Binding-site contacts:
Ligand atom C20 contacts residue TRP477 of chain 3.A at 3.9 Å (hydrophobic).
Ligand atom O25 contacts residue TRP469 of chain 3.A at 2.9 Å (h-bond).
Ligand atom C20 contacts residue GLN36 of chain 3.A at 3.9 Å.
Ligand atom O26 contacts residue GLN36 of chain 3.A at 3.0 Å (h-bond).
Ligand atom O26 contacts residue TRP469 of chain 3.A at 3.7 Å.
Ligand atom O13 contacts residue TRP392 of chain 3.A at 3.7 Å.
Ligand atom O25 contacts residue GLN36 of chain 3.A at 3.2 Å (h-bond).
Ligand atom C19 contacts residue TRP469 of chain 3.A at 3.7 Å (hydrophobic).
Ligand atom C19 contacts residue TRP477 of chain 3.A at 4.0 Å (hydrophobic).
Ligand atom C20 contacts residue GLU476 of chain 3.A at 3.2 Å.
Ligand atom O5 contacts residue GLN186 of chain 3.A at 3.5 Å (h-bond).
Ligand atom O14 contacts residue THR348 of chain 3.A at 4.1 Å.
Ligand atom O26 contacts residue TRP477 of chain 3.A at 3.0 Å (h-bond).
Ligand atom C9 contacts residue TRP392 of chain 3.A at 4.0 Å (hydrophobic).
Ligand atom C12 contacts residue TRP392 of chain 3.A at 3.6 Å (hydrophobic).
Ligand atom C18 contacts residue GLU420 of chain 3.A at 4.0 Å.
Ligand atom O27 contacts residue GLU420 of chain 3.A at 2.9 Å (salt-bridge).
Ligand atom C23 contacts residue GLU476 of chain 3.A at 2.9 Å.
Ligand atom C21 contacts residue GLU476 of chain 3.A at 3.6 Å.
Ligand atom C1 contacts residue GLN186 of chain 3.A at 4.0 Å.
Ligand atom O27 contacts residue TYR347 of chain 3.A at 4.1 Å.
Ligand atom C4 contacts residue TRP392 of chain 3.A at 4.1 Å (hydrophobic).
Ligand atom C20 contacts residue TRP469 of chain 3.A at 3.8 Å (hydrophobic).
Ligand atom C21 contacts residue TRP469 of chain 3.A at 4.1 Å (hydrophobic).
Ligand atom O1 contacts residue GLN186 of chain 3.A at 3.2 Å (h-bond).
Ligand atom O26 contacts residue HIS140 of chain 3.A at 3.5 Å.
Ligand atom C7 contacts residue TYR200 of chain 3.A at 3.5 Å (hydrophobic).
Ligand atom O14 contacts residue TRP392 of chain 3.A at 3.9 Å.
Ligand atom C23 contacts residue PHE485 of chain 3.A at 3.4 Å (hydrophobic).
Ligand atom C15 contacts residue GLN276 of chain 3.A at 3.7 Å.
Ligand atom O24 contacts residue GLU476 of chain 3.A at 2.4 Å (salt-bridge).
Ligand atom C2 contacts residue THR189 of chain 3.A at 3.9 Å.
Ligand atom O5 contacts residue TYR347 of chain 3.A at 4.0 Å.
Ligand atom O27 contacts residue GLN186 of chain 3.A at 2.7 Å (h-bond).
Ligand atom C5 contacts residue TYR347 of chain 3.A at 3.9 Å (hydrophobic).
Ligand atom C18 contacts residue GLN186 of chain 3.A at 3.4 Å.
Ligand atom C8 contacts residue TYR200 of chain 3.A at 3.7 Å (hydrophobic).
Ligand atom O25 contacts residue GLU476 of chain 3.A at 2.6 Å (salt-bridge).
Ligand atom C17 contacts residue GLN186 of chain 3.A at 3.7 Å.
Ligand atom C15 contacts residue THR275 of chain 3.A at 3.4 Å.

The protein below binds the small molecule below.
Small molecule (SMILES): C=C[C@H]1[C@H](O[C@@H]2O[C@H](CO)[C@@H](O)[C@H](O)[C@H]2O)OC=C(C(=O)OC)[C@H]1CC=O

Sequence of chain 3.A:
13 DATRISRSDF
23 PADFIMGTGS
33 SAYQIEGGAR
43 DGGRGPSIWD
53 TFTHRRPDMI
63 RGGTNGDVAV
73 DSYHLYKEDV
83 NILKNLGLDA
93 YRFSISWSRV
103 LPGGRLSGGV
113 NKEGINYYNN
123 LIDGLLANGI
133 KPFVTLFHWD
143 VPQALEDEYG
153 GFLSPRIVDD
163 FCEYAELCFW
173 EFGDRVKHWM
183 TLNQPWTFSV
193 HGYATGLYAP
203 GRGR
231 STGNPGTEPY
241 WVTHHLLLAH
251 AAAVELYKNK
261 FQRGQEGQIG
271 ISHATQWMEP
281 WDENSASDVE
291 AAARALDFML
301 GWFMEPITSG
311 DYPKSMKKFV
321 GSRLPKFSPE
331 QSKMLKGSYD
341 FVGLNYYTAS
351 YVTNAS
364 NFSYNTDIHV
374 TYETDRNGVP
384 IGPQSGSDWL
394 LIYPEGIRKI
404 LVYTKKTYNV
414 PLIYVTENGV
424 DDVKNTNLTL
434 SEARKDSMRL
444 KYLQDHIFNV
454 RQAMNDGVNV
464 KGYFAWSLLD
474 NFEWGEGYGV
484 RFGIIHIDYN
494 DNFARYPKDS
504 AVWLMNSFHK